This protein binds this small molecule.
Small molecule (SMILES): O=c1ccn([C@@H]2O[C@H](CO[P](=O)(O)O[P](=O)(O)O[C@H]3O[C@H](CO)[C@@H](O)[C@H](O)[C@H]3O)[C@@H](O)[C@H]2O)c(=O)[nH]1

Binding-site contacts:
Ligand atom O2A contacts residue PHE265 of chain 1.G at 3.2 Å.
Ligand atom C1' contacts residue PHE277 of chain 1.G at 3.5 Å (hydrophobic).
Ligand atom C6' contacts residue NAD1 of chain 1.LA at 3.4 Å.
Ligand atom O2B contacts residue GLU165 of chain 1.G at 2.9 Å (salt-bridge).
Ligand atom O4 contacts residue PHE265 of chain 1.G at 3.2 Å.
Ligand atom O2 contacts residue ARG442 of chain 1.G at 3.5 Å (salt-bridge).
Ligand atom PA contacts residue LYS339 of chain 1.G at 3.5 Å.
Ligand atom O6' contacts residue CYS276 of chain 1.G at 3.5 Å.
Ligand atom O4' contacts residue GLU161 of chain 1.G at 3.5 Å (salt-bridge).
Ligand atom O2C contacts residue ARG442 of chain 1.G at 2.6 Å (salt-bridge).
Ligand atom O2B contacts residue ALA164 of chain 1.G at 3.6 Å.
Ligand atom C6 contacts residue ILE231 of chain 1.G at 3.5 Å (hydrophobic).
Ligand atom O2' contacts residue ARG260 of chain 1.H at 2.8 Å (salt-bridge).
Ligand atom O3A contacts residue LYS339 of chain 1.G at 3.3 Å (salt-bridge).
Ligand atom O2 contacts residue SER269 of chain 1.G at 2.7 Å (h-bond).
Ligand atom C4' contacts residue LYS220 of chain 1.G at 3.3 Å.
Ligand atom O3B contacts residue ALA164 of chain 1.G at 3.4 Å.
Ligand atom C3C contacts residue PHE338 of chain 1.G at 3.4 Å (hydrophobic).
Ligand atom O4C contacts residue ILE231 of chain 1.G at 3.3 Å.
Ligand atom O1A contacts residue LYS339 of chain 1.G at 2.5 Å (salt-bridge).
Ligand atom O3' contacts residue PHE162 of chain 1.G at 3.1 Å (h-bond).
Ligand atom O4C contacts residue PHE272 of chain 1.G at 3.3 Å.
Ligand atom O3' contacts residue ARG260 of chain 1.H at 2.9 Å (salt-bridge).
Ligand atom C3' contacts residue LEU163 of chain 1.G at 3.4 Å (hydrophobic).
Ligand atom O4' contacts residue PHE162 of chain 1.G at 3.1 Å.
Ligand atom O3C contacts residue PHE338 of chain 1.G at 2.7 Å (h-bond).
Ligand atom C6' contacts residue CYS276 of chain 1.G at 3.5 Å (hydrophobic).
Ligand atom O2A contacts residue PHE277 of chain 1.G at 3.5 Å.
Ligand atom C4' contacts residue LEU163 of chain 1.G at 3.3 Å (hydrophobic).
Ligand atom O4 contacts residue LYS267 of chain 1.G at 3.1 Å (salt-bridge).
Ligand atom O6' contacts residue LYS220 of chain 1.G at 2.6 Å (salt-bridge).
Ligand atom O6' contacts residue ASN224 of chain 1.G at 3.0 Å (h-bond).
Ligand atom O2C contacts residue PHE338 of chain 1.G at 3.4 Å (h-bond).
Ligand atom N1 contacts residue ILE231 of chain 1.G at 3.4 Å.
Ligand atom O4' contacts residue LYS220 of chain 1.G at 3.0 Å (salt-bridge).
Ligand atom C5' contacts residue LEU163 of chain 1.G at 3.4 Å (hydrophobic).
Ligand atom O4' contacts residue LEU163 of chain 1.G at 2.7 Å (h-bond).
Ligand atom O4 contacts residue LEU266 of chain 1.G at 3.5 Å (h-bond).
Ligand atom N3 contacts residue LYS267 of chain 1.G at 2.9 Å (salt-bridge).
Ligand atom O3C contacts residue GLY273 of chain 1.G at 2.8 Å (h-bond).

Sequence of chain 1.H:
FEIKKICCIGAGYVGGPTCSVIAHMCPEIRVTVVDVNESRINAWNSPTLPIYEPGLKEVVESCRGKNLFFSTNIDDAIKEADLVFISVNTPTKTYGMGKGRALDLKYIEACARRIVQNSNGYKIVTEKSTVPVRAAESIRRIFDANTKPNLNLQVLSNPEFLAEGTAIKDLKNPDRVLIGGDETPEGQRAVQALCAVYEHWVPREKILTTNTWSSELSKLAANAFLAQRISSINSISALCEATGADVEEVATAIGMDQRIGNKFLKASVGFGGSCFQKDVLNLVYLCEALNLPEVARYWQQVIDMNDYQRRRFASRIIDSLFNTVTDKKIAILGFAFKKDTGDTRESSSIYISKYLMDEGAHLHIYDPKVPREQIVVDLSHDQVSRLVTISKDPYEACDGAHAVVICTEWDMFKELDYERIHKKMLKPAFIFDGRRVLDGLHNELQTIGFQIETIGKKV

Sequence of chain 1.G:
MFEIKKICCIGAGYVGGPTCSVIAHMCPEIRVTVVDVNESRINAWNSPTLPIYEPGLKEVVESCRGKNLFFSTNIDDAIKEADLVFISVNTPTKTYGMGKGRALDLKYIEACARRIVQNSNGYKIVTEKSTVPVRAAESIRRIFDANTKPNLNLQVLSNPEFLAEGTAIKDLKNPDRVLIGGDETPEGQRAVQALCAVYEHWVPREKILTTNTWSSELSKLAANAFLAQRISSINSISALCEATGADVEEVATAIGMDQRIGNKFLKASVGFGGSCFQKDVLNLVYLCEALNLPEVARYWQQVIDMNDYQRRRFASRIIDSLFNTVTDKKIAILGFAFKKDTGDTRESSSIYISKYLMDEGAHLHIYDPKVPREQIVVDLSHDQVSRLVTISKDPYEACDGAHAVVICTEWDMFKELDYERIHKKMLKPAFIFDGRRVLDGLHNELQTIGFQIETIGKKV